Binding-site contacts:
Ligand atom C2 contacts residue ASP95 of chain 1.A at 3.5 Å.
Ligand atom O6 contacts residue TYR21 of chain 1.A at 3.3 Å.
Ligand atom O4 contacts residue ARG149 of chain 1.A at 2.9 Å (salt-bridge).
Ligand atom C2 contacts residue SER96 of chain 1.A at 3.9 Å.
Ligand atom C6 contacts residue PHE22 of chain 1.A at 3.9 Å (hydrophobic).
Ligand atom C3 contacts residue ARG149 of chain 1.A at 4.0 Å.
Ligand atom C5 contacts residue ARG149 of chain 1.A at 4.0 Å.
Ligand atom C6 contacts residue TYR21 of chain 1.A at 3.7 Å (hydrophobic).
Ligand atom C4 contacts residue ARG149 of chain 1.A at 3.9 Å.
Ligand atom O3 contacts residue PHE22 of chain 1.A at 3.4 Å.
Ligand atom O2 contacts residue PHE22 of chain 1.A at 3.4 Å.
Ligand atom C6 contacts residue ASP232 of chain 1.A at 3.7 Å.
Ligand atom O4 contacts residue ASP95 of chain 1.A at 2.6 Å (salt-bridge).
Ligand atom O3 contacts residue TRP180 of chain 1.A at 3.2 Å.
Ligand atom C3 contacts residue ASP95 of chain 1.A at 4.0 Å.
Ligand atom C1 contacts residue SER96 of chain 1.A at 3.9 Å.
Ligand atom C6 contacts residue ASN206 of chain 1.A at 3.6 Å.
Ligand atom C2 contacts residue LYS15 of chain 1.A at 3.9 Å.
Ligand atom O6 contacts residue ASP232 of chain 1.A at 2.7 Å (salt-bridge).
Ligand atom C1 contacts residue TRP180 of chain 1.A at 3.7 Å (hydrophobic).
Ligand atom O5 contacts residue ARG149 of chain 1.A at 2.8 Å (salt-bridge).
Ligand atom O1 contacts residue SER96 of chain 1.A at 2.8 Å (h-bond).
Ligand atom O1 contacts residue LYS15 of chain 1.A at 3.6 Å.
Ligand atom O2 contacts residue SER96 of chain 1.A at 3.1 Å (h-bond).
Ligand atom O5 contacts residue ASN206 of chain 1.A at 3.6 Å.
Ligand atom C5 contacts residue ASN252 of chain 1.A at 3.9 Å.
Ligand atom O1 contacts residue ASN143 of chain 1.A at 3.0 Å (h-bond).
Ligand atom C1 contacts residue ASN143 of chain 1.A at 3.4 Å.
Ligand atom O4 contacts residue ASN252 of chain 1.A at 3.0 Å (h-bond).
Ligand atom C5 contacts residue TYR21 of chain 1.A at 3.8 Å (hydrophobic).
Ligand atom C4 contacts residue ASP95 of chain 1.A at 3.5 Å.
Ligand atom O6 contacts residue ASN206 of chain 1.A at 2.9 Å (h-bond).
Ligand atom O2 contacts residue LYS15 of chain 1.A at 2.9 Å (salt-bridge).
Ligand atom O1 contacts residue VAL145 of chain 1.A at 3.8 Å.
Ligand atom O2 contacts residue ASP95 of chain 1.A at 2.6 Å (salt-bridge).
Ligand atom O5 contacts residue ASP232 of chain 1.A at 2.6 Å (salt-bridge).
Ligand atom O5 contacts residue ASN252 of chain 1.A at 3.9 Å.
Ligand atom C1 contacts residue LYS15 of chain 1.A at 3.7 Å.
Ligand atom O4 contacts residue TYR21 of chain 1.A at 4.0 Å.
Ligand atom C5 contacts residue ASP232 of chain 1.A at 3.3 Å.

Sequence of chain 1.A:
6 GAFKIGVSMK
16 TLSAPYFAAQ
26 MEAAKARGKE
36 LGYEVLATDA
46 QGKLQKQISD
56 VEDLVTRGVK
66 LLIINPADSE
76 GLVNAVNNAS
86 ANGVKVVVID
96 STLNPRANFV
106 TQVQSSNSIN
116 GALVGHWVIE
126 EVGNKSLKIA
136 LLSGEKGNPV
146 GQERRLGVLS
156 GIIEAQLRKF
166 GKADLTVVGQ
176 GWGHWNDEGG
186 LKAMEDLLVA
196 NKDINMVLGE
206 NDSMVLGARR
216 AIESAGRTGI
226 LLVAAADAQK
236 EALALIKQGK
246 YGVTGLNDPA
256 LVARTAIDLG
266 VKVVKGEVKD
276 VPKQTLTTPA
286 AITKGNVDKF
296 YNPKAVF

A small-molecule ligand and the protein it binds are described below.
Small molecule (SMILES): OC[C@@H](O)[C@H](O)[C@H](O)[C@H](O)CO